A protein and the small-molecule ligand that binds it are described below.
Small molecule (SMILES): N[C@H](CCCP(=O)(O)O)C(=O)O

Binding-site contacts:
Ligand atom CAI contacts residue TYR211 of chain 1.B at 3.7 Å (hydrophobic).
Ligand atom CAI contacts residue THR171 of chain 1.B at 3.8 Å.
Ligand atom N contacts residue TYR242 of chain 1.B at 3.8 Å.
Ligand atom C contacts residue ARG118 of chain 1.B at 3.6 Å.
Ligand atom CA contacts residue THR113 of chain 1.B at 3.6 Å.
Ligand atom O contacts residue HIS85 of chain 1.B at 3.3 Å.
Ligand atom OXT contacts residue THR113 of chain 1.B at 2.8 Å (h-bond).
Ligand atom OAC contacts residue SER170 of chain 1.B at 2.6 Å (h-bond).
Ligand atom OXT contacts residue ARG118 of chain 1.B at 2.9 Å (salt-bridge).
Ligand atom CAI contacts residue SER170 of chain 1.B at 3.8 Å.
Ligand atom O contacts residue ARG118 of chain 1.B at 2.8 Å (salt-bridge).
Ligand atom OAE contacts residue SER170 of chain 1.B at 3.4 Å (h-bond).
Ligand atom OXT contacts residue SER111 of chain 1.B at 3.5 Å (h-bond).
Ligand atom CAG contacts residue GOL1 of chain 1.F at 3.9 Å.
Ligand atom CA contacts residue SER111 of chain 1.B at 3.8 Å.
Ligand atom CB contacts residue GOL1 of chain 1.F at 3.8 Å.
Ligand atom PAL contacts residue TYR211 of chain 1.B at 3.8 Å.
Ligand atom N contacts residue SER111 of chain 1.B at 2.9 Å (h-bond).
Ligand atom PAL contacts residue SER170 of chain 1.B at 3.6 Å.
Ligand atom OAC contacts residue GLY169 of chain 1.B at 3.5 Å.
Ligand atom C contacts residue SER111 of chain 1.B at 4.0 Å.
Ligand atom N contacts residue GOL1 of chain 1.F at 4.0 Å.
Ligand atom C contacts residue THR113 of chain 1.B at 3.7 Å.
Ligand atom N contacts residue HIS85 of chain 1.B at 4.0 Å.
Ligand atom OAF contacts residue TYR211 of chain 1.B at 2.9 Å (h-bond).
Ligand atom CAI contacts residue ASP212 of chain 1.B at 4.2 Å.
Ligand atom CAG contacts residue TYR211 of chain 1.B at 3.9 Å (hydrophobic).
Ligand atom OAC contacts residue THR171 of chain 1.B at 4.0 Å.
Ligand atom OXT contacts residue HIS85 of chain 1.B at 3.5 Å.
Ligand atom OXT contacts residue LEU112 of chain 1.B at 3.6 Å.
Ligand atom OAE contacts residue THR171 of chain 1.B at 2.6 Å (h-bond).
Ligand atom OAE contacts residue TYR211 of chain 1.B at 3.6 Å.
Ligand atom CAI contacts residue GOL1 of chain 1.F at 3.6 Å.
Ligand atom OAE contacts residue GLY169 of chain 1.B at 3.9 Å.
Ligand atom CB contacts residue SER170 of chain 1.B at 4.0 Å.
Ligand atom N contacts residue THR113 of chain 1.B at 2.9 Å (h-bond).
Ligand atom C contacts residue HIS85 of chain 1.B at 3.4 Å.
Ligand atom PAL contacts residue THR171 of chain 1.B at 3.8 Å.
Ligand atom CA contacts residue HIS85 of chain 1.B at 3.8 Å.
Ligand atom CB contacts residue THR113 of chain 1.B at 3.8 Å.

Sequence of chain 1.B:
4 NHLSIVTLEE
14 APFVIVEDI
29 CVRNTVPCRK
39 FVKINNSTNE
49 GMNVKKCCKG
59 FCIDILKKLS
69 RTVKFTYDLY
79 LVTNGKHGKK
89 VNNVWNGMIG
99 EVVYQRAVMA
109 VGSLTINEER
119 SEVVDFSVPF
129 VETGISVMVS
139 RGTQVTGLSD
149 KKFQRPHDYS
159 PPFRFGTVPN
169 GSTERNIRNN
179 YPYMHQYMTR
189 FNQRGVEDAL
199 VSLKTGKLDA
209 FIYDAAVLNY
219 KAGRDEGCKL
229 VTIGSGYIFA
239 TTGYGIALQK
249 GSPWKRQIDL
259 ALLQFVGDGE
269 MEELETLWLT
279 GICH